Binding-site contacts:
Ligand atom F4 contacts residue SER13 of chain 1.A at 3.7 Å.
Ligand atom CL1 contacts residue MET76 of chain 1.A at 3.6 Å.
Ligand atom O1 contacts residue MET56 of chain 1.A at 3.2 Å.
Ligand atom F1 contacts residue SER71 of chain 1.A at 3.4 Å.
Ligand atom O3 contacts residue MET19 of chain 1.A at 3.4 Å.
Ligand atom C6 contacts residue TYR48 of chain 1.A at 3.5 Å (hydrophobic).
Ligand atom F2 contacts residue VAL69 of chain 1.A at 3.2 Å.
Ligand atom N2 contacts residue HIS15 of chain 1.A at 3.5 Å (h-bond).
Ligand atom C13 contacts residue PHE21 of chain 1.A at 3.7 Å (hydrophobic).
Ligand atom C8 contacts residue MET76 of chain 1.A at 3.7 Å (hydrophobic).
Ligand atom C7 contacts residue VAL69 of chain 1.A at 3.5 Å (hydrophobic).
Ligand atom F2 contacts residue LEU63 of chain 1.A at 3.4 Å.
Ligand atom N1 contacts residue CYS106 of chain 1.A at 3.5 Å (h-bond).
Ligand atom C5 contacts residue TYR48 of chain 1.A at 3.3 Å (hydrophobic).
Ligand atom C3 contacts residue CYS106 of chain 1.A at 3.6 Å (hydrophobic).
Ligand atom C5 contacts residue TYR74 of chain 1.A at 3.4 Å (hydrophobic).
Ligand atom F3 contacts residue SER71 of chain 1.A at 3.5 Å.
Ligand atom C9 contacts residue TYR74 of chain 1.A at 3.6 Å (hydrophobic).
Ligand atom O4 contacts residue MET19 of chain 1.A at 3.7 Å.
Ligand atom C4 contacts residue TYR48 of chain 1.A at 3.5 Å (hydrophobic).
Ligand atom C12 contacts residue SER13 of chain 1.A at 3.5 Å.
Ligand atom O4 contacts residue HIS15 of chain 1.A at 3.1 Å.
Ligand atom C12 contacts residue ASN108 of chain 1.A at 3.5 Å.
Ligand atom O1 contacts residue SER71 of chain 1.A at 3.3 Å.
Ligand atom O2 contacts residue HIS60 of chain 1.A at 3.6 Å.
Ligand atom F2 contacts residue GLY90 of chain 1.A at 3.4 Å.
Ligand atom N1 contacts residue MET19 of chain 1.A at 3.4 Å.
Ligand atom O3 contacts residue ILE104 of chain 1.A at 3.2 Å.
Ligand atom F3 contacts residue VAL69 of chain 1.A at 2.7 Å.
Ligand atom CL1 contacts residue TYR48 of chain 1.A at 3.5 Å.
Ligand atom C10 contacts residue TYR74 of chain 1.A at 3.6 Å (hydrophobic).
Ligand atom F4 contacts residue ASN108 of chain 1.A at 3.2 Å.
Ligand atom F4 contacts residue PHE11 of chain 1.A at 3.1 Å.
Ligand atom F3 contacts residue VAL70 of chain 1.A at 3.6 Å.
Ligand atom O1 contacts residue SER59 of chain 1.A at 3.4 Å.
Ligand atom F1 contacts residue THR88 of chain 1.A at 3.0 Å.
Ligand atom C12 contacts residue HIS15 of chain 1.A at 3.6 Å.
Ligand atom C6 contacts residue MET56 of chain 1.A at 3.4 Å (hydrophobic).
Ligand atom F1 contacts residue VAL69 of chain 1.A at 3.7 Å.
Ligand atom C10 contacts residue ALA44 of chain 1.A at 3.7 Å (hydrophobic).

Sequence of chain 1.A:
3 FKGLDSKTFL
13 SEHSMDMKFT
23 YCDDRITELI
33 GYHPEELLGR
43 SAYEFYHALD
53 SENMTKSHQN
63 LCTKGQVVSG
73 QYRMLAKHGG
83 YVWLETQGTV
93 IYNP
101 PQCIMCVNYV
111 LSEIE

A protein and the small-molecule ligand that binds it are described below.
Small molecule (SMILES): O=[N+]([O-])c1cc(S(=O)(=O)C(F)(F)F)ccc1Nc1cc(F)cc(Cl)c1